A protein and the small-molecule ligand that binds it are described below.
Small molecule (SMILES): CC(=O)C(=O)O

Sequence of chain 1.B:
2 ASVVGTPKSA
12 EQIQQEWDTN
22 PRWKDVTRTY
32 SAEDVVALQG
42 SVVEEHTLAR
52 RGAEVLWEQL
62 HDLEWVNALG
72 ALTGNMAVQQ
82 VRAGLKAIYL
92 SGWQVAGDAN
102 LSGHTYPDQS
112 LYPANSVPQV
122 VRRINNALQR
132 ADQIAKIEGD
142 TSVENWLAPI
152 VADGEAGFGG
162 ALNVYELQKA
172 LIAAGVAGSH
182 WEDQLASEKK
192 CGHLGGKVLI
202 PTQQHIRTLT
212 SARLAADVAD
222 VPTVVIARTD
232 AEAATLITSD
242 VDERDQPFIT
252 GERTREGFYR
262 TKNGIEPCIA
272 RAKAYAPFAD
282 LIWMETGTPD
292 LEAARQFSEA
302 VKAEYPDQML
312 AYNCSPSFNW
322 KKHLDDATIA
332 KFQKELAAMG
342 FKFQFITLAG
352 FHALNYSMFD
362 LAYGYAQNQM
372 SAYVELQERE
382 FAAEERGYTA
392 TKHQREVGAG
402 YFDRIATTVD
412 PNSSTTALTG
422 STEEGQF

Binding-site contacts:
Ligand atom O3 contacts residue CYS192 of chain 1.B at 2.8 Å (h-bond).
Ligand atom C contacts residue SER316 of chain 1.B at 3.9 Å.
Ligand atom O contacts residue SER318 of chain 1.B at 4.5 Å.
Ligand atom CA contacts residue CYS192 of chain 1.B at 2.7 Å (hydrophobic).
Ligand atom OXT contacts residue LEU349 of chain 1.B at 4.3 Å.
Ligand atom CA contacts residue GLY193 of chain 1.B at 4.3 Å.
Ligand atom CA contacts residue HIS194 of chain 1.B at 3.5 Å.
Ligand atom CA contacts residue SER316 of chain 1.B at 4.1 Å.
Ligand atom O contacts residue ASN314 of chain 1.B at 3.1 Å (h-bond).
Ligand atom CA contacts residue TRP94 of chain 1.B at 4.4 Å (hydrophobic).
Ligand atom O3 contacts residue HIS194 of chain 1.B at 2.6 Å (h-bond).
Ligand atom CB contacts residue TRP94 of chain 1.B at 3.7 Å (hydrophobic).
Ligand atom C contacts residue ASN314 of chain 1.B at 3.7 Å.
Ligand atom C contacts residue CYS192 of chain 1.B at 4.1 Å (hydrophobic).
Ligand atom O contacts residue THR348 of chain 1.B at 2.5 Å (h-bond).
Ligand atom O contacts residue LEU349 of chain 1.B at 4.2 Å.
Ligand atom CA contacts residue SER318 of chain 1.B at 3.9 Å.
Ligand atom CB contacts residue ASP109 of chain 1.B at 3.6 Å.
Ligand atom CB contacts residue GLY193 of chain 1.B at 3.5 Å.
Ligand atom C contacts residue LEU349 of chain 1.B at 4.4 Å (hydrophobic).
Ligand atom O contacts residue SER316 of chain 1.B at 2.9 Å (h-bond).
Ligand atom OXT contacts residue ASN314 of chain 1.B at 4.1 Å.
Ligand atom O contacts residue HIS194 of chain 1.B at 4.0 Å.
Ligand atom O3 contacts residue SER316 of chain 1.B at 3.3 Å (h-bond).
Ligand atom OXT contacts residue THR348 of chain 1.B at 3.5 Å.
Ligand atom CB contacts residue HIS194 of chain 1.B at 4.2 Å.
Ligand atom CB contacts residue CYS192 of chain 1.B at 1.8 Å (hydrophobic).
Ligand atom O3 contacts residue SER318 of chain 1.B at 2.8 Å (h-bond).
Ligand atom C contacts residue HIS194 of chain 1.B at 4.2 Å.
Ligand atom C contacts residue THR348 of chain 1.B at 3.3 Å.